Sequence of chain 1.F:
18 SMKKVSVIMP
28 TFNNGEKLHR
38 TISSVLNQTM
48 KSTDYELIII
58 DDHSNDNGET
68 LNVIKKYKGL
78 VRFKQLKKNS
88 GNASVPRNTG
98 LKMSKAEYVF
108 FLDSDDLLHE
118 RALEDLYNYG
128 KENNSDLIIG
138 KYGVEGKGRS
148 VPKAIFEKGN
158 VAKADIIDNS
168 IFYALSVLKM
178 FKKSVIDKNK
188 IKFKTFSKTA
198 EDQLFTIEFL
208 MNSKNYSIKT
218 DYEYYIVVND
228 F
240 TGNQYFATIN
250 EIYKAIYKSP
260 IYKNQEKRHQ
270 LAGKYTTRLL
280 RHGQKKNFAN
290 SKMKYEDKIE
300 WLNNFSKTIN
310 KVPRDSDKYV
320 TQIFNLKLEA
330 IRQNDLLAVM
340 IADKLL

This protein binds this small molecule.
Small molecule (SMILES): O=P(O)(O)OC[C@H](O)[C@H](O)[C@H](O)COP(=O)(O)OC[C@H](O)[C@H](O)[C@H](O)COP(=O)(O)OC[C@@H](O)[C@@H](O)[C@@H](O)CO

Binding-site contacts:
Ligand atom PBN contacts residue LYS150 of chain 1.F at 3.9 Å.
Ligand atom PBL contacts residue TYR170 of chain 1.F at 3.7 Å.
Ligand atom OAB contacts residue SER173 of chain 1.F at 3.4 Å (h-bond).
Ligand atom OAK contacts residue GLN200 of chain 1.F at 3.2 Å (h-bond).
Ligand atom OAH contacts residue ALA151 of chain 1.F at 3.7 Å.
Ligand atom OAO contacts residue TYR170 of chain 1.F at 2.8 Å (h-bond).
Ligand atom CAW contacts residue HIS281 of chain 1.F at 3.7 Å.
Ligand atom OAO contacts residue THR276 of chain 1.F at 3.6 Å.
Ligand atom OAZ contacts residue TYR170 of chain 1.F at 3.6 Å.
Ligand atom OAQ contacts residue ALA151 of chain 1.F at 3.1 Å (h-bond).
Ligand atom PBM contacts residue LEU172 of chain 1.F at 3.8 Å.
Ligand atom OAM contacts residue SER147 of chain 1.F at 3.6 Å.
Ligand atom CAR contacts residue THR196 of chain 1.F at 3.9 Å.
Ligand atom OAD contacts residue TYR244 of chain 1.F at 3.9 Å.
Ligand atom OAB contacts residue LEU172 of chain 1.F at 3.5 Å (h-bond).
Ligand atom OAC contacts residue LYS150 of chain 1.F at 3.8 Å.
Ligand atom CBC contacts residue GLN200 of chain 1.F at 3.9 Å.
Ligand atom CBF contacts residue ALA151 of chain 1.F at 3.7 Å (hydrophobic).
Ligand atom PBL contacts residue ARG280 of chain 1.F at 3.9 Å.
Ligand atom OAL contacts residue SER167 of chain 1.F at 3.8 Å.
Ligand atom CBD contacts residue GLN200 of chain 1.F at 3.7 Å.
Ligand atom OAG contacts residue ARG280 of chain 1.F at 3.7 Å.
Ligand atom CBI contacts residue GLN200 of chain 1.F at 3.8 Å.
Ligand atom OAK contacts residue ASP199 of chain 1.F at 3.5 Å (salt-bridge).
Ligand atom OAJ contacts residue TYR170 of chain 1.F at 3.1 Å (h-bond).
Ligand atom CAV contacts residue PRO149 of chain 1.F at 3.9 Å (hydrophobic).
Ligand atom OBB contacts residue TYR170 of chain 1.F at 3.8 Å.
Ligand atom OBB contacts residue PRO149 of chain 1.F at 3.7 Å.
Ligand atom CAV contacts residue TYR170 of chain 1.F at 3.8 Å (hydrophobic).
Ligand atom OAQ contacts residue LYS150 of chain 1.F at 3.2 Å (salt-bridge).
Ligand atom OAX contacts residue TYR170 of chain 1.F at 3.4 Å (h-bond).
Ligand atom OAP contacts residue LEU172 of chain 1.F at 3.1 Å (h-bond).
Ligand atom OAQ contacts residue PRO149 of chain 1.F at 3.7 Å.
Ligand atom OAN contacts residue THR320 of chain 1.F at 3.1 Å (h-bond).
Ligand atom OAP contacts residue ALA171 of chain 1.F at 3.9 Å.
Ligand atom OAX contacts residue ARG280 of chain 1.F at 3.6 Å.
Ligand atom OAP contacts residue TYR170 of chain 1.F at 3.9 Å.
Ligand atom OAN contacts residue ARG280 of chain 1.F at 2.6 Å (salt-bridge).
Ligand atom OAD contacts residue GLN283 of chain 1.F at 3.7 Å.
Ligand atom CBH contacts residue HIS281 of chain 1.F at 3.9 Å.